Binding-site contacts:
Ligand atom C5A contacts residue SER526 of chain 1.B at 3.6 Å.
Ligand atom C5A contacts residue THR527 of chain 1.B at 4.0 Å.
Ligand atom C2 contacts residue HIS317 of chain 1.B at 3.4 Å.
Ligand atom C5C contacts residue SER526 of chain 1.B at 3.3 Å.
Ligand atom C5C contacts residue VAL543 of chain 1.B at 3.6 Å (hydrophobic).
Ligand atom N5 contacts residue SER526 of chain 1.B at 4.0 Å.
Ligand atom O1A contacts residue TRP76 of chain 1.B at 3.5 Å.
Ligand atom C5B contacts residue PHE540 of chain 1.B at 3.6 Å (hydrophobic).
Ligand atom C1 contacts residue TYR81 of chain 1.B at 4.4 Å (hydrophobic).
Ligand atom C2 contacts residue SER428 of chain 1.B at 3.9 Å.
Ligand atom O1A contacts residue ARG492 of chain 1.B at 4.0 Å.
Ligand atom C1 contacts residue TYR426 of chain 1.B at 3.3 Å (hydrophobic).
Ligand atom O3 contacts residue HIS317 of chain 1.B at 2.7 Å (h-bond).
Ligand atom C3 contacts residue COA1 of chain 1.E at 3.7 Å.
Ligand atom O1A contacts residue TYR426 of chain 1.B at 3.4 Å (h-bond).
Ligand atom C2 contacts residue GLU321 of chain 1.B at 4.2 Å.
Ligand atom C3 contacts residue SER428 of chain 1.B at 3.5 Å.
Ligand atom O1A contacts residue TYR81 of chain 1.B at 4.0 Å.
Ligand atom C1 contacts residue SER428 of chain 1.B at 3.6 Å.
Ligand atom O3 contacts residue SER428 of chain 1.B at 4.4 Å.
Ligand atom C5A contacts residue SER428 of chain 1.B at 3.5 Å.
Ligand atom C5A contacts residue PHE540 of chain 1.B at 4.3 Å (hydrophobic).
Ligand atom O1B contacts residue THR439 of chain 1.B at 3.7 Å.
Ligand atom C4 contacts residue SER428 of chain 1.B at 4.4 Å.
Ligand atom C2 contacts residue TYR81 of chain 1.B at 3.9 Å (hydrophobic).
Ligand atom O3 contacts residue COA1 of chain 1.E at 2.9 Å (h-bond).
Ligand atom O1A contacts residue THR439 of chain 1.B at 2.8 Å (h-bond).
Ligand atom C2 contacts residue COA1 of chain 1.E at 3.8 Å.
Ligand atom C3 contacts residue HIS317 of chain 1.B at 3.5 Å.
Ligand atom C1 contacts residue THR439 of chain 1.B at 3.5 Å.
Ligand atom C4 contacts residue HIS317 of chain 1.B at 4.1 Å.
Ligand atom O1B contacts residue SER428 of chain 1.B at 2.6 Å (h-bond).
Ligand atom C5A contacts residue TYR426 of chain 1.B at 3.6 Å (hydrophobic).
Ligand atom O1B contacts residue TYR426 of chain 1.B at 2.7 Å (h-bond).

Sequence of chain 1.B:
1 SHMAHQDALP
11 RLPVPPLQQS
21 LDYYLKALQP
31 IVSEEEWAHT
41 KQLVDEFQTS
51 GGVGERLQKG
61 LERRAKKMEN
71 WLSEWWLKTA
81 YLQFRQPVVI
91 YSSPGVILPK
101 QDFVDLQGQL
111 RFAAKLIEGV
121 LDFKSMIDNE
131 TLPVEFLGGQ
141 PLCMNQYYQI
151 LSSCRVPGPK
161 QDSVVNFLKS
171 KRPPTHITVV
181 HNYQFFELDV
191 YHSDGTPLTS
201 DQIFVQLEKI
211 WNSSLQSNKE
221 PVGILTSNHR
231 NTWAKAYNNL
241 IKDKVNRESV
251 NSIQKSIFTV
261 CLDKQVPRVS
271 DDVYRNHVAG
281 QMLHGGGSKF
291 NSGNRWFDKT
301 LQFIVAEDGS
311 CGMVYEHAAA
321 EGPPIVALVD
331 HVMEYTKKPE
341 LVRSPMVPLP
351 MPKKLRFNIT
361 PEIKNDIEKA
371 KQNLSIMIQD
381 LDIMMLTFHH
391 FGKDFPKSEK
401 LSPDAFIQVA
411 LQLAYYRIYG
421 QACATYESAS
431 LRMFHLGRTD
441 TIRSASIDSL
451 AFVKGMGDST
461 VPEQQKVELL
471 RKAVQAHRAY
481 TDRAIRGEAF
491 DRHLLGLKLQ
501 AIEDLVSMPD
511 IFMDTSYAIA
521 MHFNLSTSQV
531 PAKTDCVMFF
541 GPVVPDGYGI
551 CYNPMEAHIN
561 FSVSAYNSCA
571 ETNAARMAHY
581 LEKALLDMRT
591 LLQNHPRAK

A small-molecule ligand and the protein it binds are described below.
Small molecule (SMILES): C[N+](C)(C)C[C@H](O)CC(=O)O